A small-molecule ligand and the protein it binds are described below.
Small molecule (SMILES): Nc1ncnc2c1ncn2[C@@H]1O[C@H](CO[P](=O)(O)O[P](=O)(O)CP(=O)(O)O)[C@@H](O)[C@H]1O

Sequence of chain 1.F:
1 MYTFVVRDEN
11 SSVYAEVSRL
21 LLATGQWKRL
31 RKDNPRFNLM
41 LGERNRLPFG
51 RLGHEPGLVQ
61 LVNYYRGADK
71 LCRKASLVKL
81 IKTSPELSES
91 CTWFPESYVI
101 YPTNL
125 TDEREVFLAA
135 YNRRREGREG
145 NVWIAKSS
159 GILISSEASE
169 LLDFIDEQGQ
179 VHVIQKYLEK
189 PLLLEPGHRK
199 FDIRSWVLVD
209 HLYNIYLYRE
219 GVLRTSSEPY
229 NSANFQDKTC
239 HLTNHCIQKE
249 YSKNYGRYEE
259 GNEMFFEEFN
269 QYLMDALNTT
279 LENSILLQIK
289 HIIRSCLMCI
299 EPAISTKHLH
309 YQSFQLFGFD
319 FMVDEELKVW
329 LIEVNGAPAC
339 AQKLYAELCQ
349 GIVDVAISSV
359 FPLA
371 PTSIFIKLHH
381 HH

Binding-site contacts:
Ligand atom O3' contacts residue THR241 of chain 1.F at 2.0 Å (h-bond).
Ligand atom O3G contacts residue ASN333 of chain 1.F at 2.8 Å (h-bond).
Ligand atom N7 contacts residue GLN183 of chain 1.F at 3.3 Å (h-bond).
Ligand atom O2' contacts residue THR241 of chain 1.F at 3.6 Å (h-bond).
Ligand atom N3 contacts residue TYR185 of chain 1.F at 3.6 Å.
Ligand atom C2 contacts residue LEU186 of chain 1.F at 3.6 Å (hydrophobic).
Ligand atom PB contacts residue MG1 of chain 1.V at 3.3 Å.
Ligand atom C2 contacts residue LYS198 of chain 1.F at 3.1 Å.
Ligand atom C6 contacts residue LYS184 of chain 1.F at 3.6 Å.
Ligand atom O1A contacts residue GLU331 of chain 1.F at 3.3 Å (salt-bridge).
Ligand atom PG contacts residue GLU331 of chain 1.F at 3.0 Å.
Ligand atom O2' contacts residue LYS198 of chain 1.F at 3.5 Å.
Ligand atom N3 contacts residue LYS198 of chain 1.F at 2.7 Å (salt-bridge).
Ligand atom O2A contacts residue LYS150 of chain 1.F at 3.1 Å (salt-bridge).
Ligand atom O3G contacts residue GLU331 of chain 1.F at 2.1 Å (salt-bridge).
Ligand atom C3' contacts residue THR241 of chain 1.F at 3.4 Å.
Ligand atom C2 contacts residue TYR185 of chain 1.F at 3.5 Å (hydrophobic).
Ligand atom N6 contacts residue ILE148 of chain 1.F at 3.8 Å.
Ligand atom O3G contacts residue ASP318 of chain 1.F at 3.8 Å.
Ligand atom O2' contacts residue MET320 of chain 1.F at 3.8 Å.
Ligand atom N6 contacts residue LYS184 of chain 1.F at 2.6 Å (salt-bridge).
Ligand atom C3B contacts residue ASN242 of chain 1.F at 3.1 Å.
Ligand atom N6 contacts residue GLN183 of chain 1.F at 3.1 Å (h-bond).
Ligand atom O1B contacts residue GLU331 of chain 1.F at 2.6 Å (salt-bridge).
Ligand atom N1 contacts residue TYR185 of chain 1.F at 3.5 Å.
Ligand atom O1B contacts residue LYS74 of chain 1.F at 3.4 Å (salt-bridge).
Ligand atom O2A contacts residue LYS74 of chain 1.F at 3.7 Å.
Ligand atom O1G contacts residue ARG222 of chain 1.F at 3.2 Å (salt-bridge).
Ligand atom O2' contacts residue HIS239 of chain 1.F at 3.4 Å (h-bond).
Ligand atom O2B contacts residue MG1 of chain 1.V at 3.6 Å.
Ligand atom O3G contacts residue MG1 of chain 1.V at 2.3 Å.
Ligand atom N1 contacts residue LEU186 of chain 1.F at 3.0 Å (h-bond).
Ligand atom N7 contacts residue LYS150 of chain 1.F at 2.8 Å (salt-bridge).
Ligand atom C5' contacts residue ASN242 of chain 1.F at 3.5 Å.
Ligand atom O2G contacts residue GLU331 of chain 1.F at 3.0 Å (salt-bridge).
Ligand atom PG contacts residue ASP318 of chain 1.F at 3.4 Å.
Ligand atom PG contacts residue MG1 of chain 1.V at 3.7 Å.
Ligand atom O1B contacts residue MG1 of chain 1.V at 2.0 Å.
Ligand atom C8 contacts residue LYS150 of chain 1.F at 3.2 Å.
Ligand atom O2G contacts residue ASP318 of chain 1.F at 2.2 Å (salt-bridge).